Sequence of chain 3.A:
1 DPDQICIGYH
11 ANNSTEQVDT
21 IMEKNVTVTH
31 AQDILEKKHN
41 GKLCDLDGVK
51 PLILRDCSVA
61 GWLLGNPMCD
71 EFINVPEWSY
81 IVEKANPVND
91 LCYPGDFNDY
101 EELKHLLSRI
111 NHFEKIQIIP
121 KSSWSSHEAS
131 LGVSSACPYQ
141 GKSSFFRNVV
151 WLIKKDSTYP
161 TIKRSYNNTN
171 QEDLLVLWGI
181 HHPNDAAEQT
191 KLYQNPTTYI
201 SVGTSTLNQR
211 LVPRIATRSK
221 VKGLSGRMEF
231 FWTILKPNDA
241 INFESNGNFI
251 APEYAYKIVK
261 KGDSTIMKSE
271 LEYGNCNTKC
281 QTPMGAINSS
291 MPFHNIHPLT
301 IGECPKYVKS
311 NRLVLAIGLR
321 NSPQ

Binding-site contacts:
Ligand atom C7 contacts residue TRP151 of chain 3.A at 3.8 Å (hydrophobic).
Ligand atom O1 contacts residue LYS220 of chain 3.A at 3.9 Å.
Ligand atom O1A contacts residue SER134 of chain 3.A at 3.3 Å.
Ligand atom C4 contacts residue VAL133 of chain 3.A at 3.3 Å (hydrophobic).
Ligand atom O5 contacts residue LYS220 of chain 3.A at 3.8 Å.
Ligand atom O9 contacts residue GLU188 of chain 3.A at 3.0 Å (salt-bridge).
Ligand atom C5 contacts residue GLY223 of chain 3.A at 4.0 Å.
Ligand atom O6 contacts residue GLY223 of chain 3.A at 3.2 Å (h-bond).
Ligand atom O1B contacts residue SER134 of chain 3.A at 2.7 Å (h-bond).
Ligand atom C11 contacts residue LEU131 of chain 3.A at 3.1 Å (hydrophobic).
Ligand atom C8 contacts residue LYS220 of chain 3.A at 3.9 Å.
Ligand atom C9 contacts residue GLU188 of chain 3.A at 3.6 Å.
Ligand atom C11 contacts residue GLY132 of chain 3.A at 3.9 Å.
Ligand atom C1 contacts residue SER134 of chain 3.A at 3.5 Å.
Ligand atom O8 contacts residue TYR93 of chain 3.A at 3.0 Å (h-bond).
Ligand atom O1B contacts residue LEU224 of chain 3.A at 3.7 Å.
Ligand atom C9 contacts residue TRP151 of chain 3.A at 4.0 Å (hydrophobic).
Ligand atom C10 contacts residue LEU131 of chain 3.A at 3.9 Å (hydrophobic).
Ligand atom C6 contacts residue VAL133 of chain 3.A at 4.0 Å (hydrophobic).
Ligand atom O1A contacts residue SER135 of chain 3.A at 2.8 Å (h-bond).
Ligand atom C4 contacts residue SER135 of chain 3.A at 4.0 Å.
Ligand atom O9 contacts residue HIS181 of chain 3.A at 3.2 Å (h-bond).
Ligand atom C9 contacts residue LEU192 of chain 3.A at 4.0 Å (hydrophobic).
Ligand atom C9 contacts residue HIS181 of chain 3.A at 3.6 Å.
Ligand atom C8 contacts residue TYR93 of chain 3.A at 3.8 Å (hydrophobic).
Ligand atom O8 contacts residue TRP151 of chain 3.A at 3.9 Å.
Ligand atom C11 contacts residue TRP151 of chain 3.A at 3.9 Å (hydrophobic).
Ligand atom C5 contacts residue LEU224 of chain 3.A at 3.9 Å (hydrophobic).
Ligand atom O8 contacts residue LEU224 of chain 3.A at 3.8 Å.
Ligand atom C9 contacts residue TYR93 of chain 3.A at 3.4 Å (hydrophobic).
Ligand atom C1 contacts residue SER135 of chain 3.A at 3.7 Å.
Ligand atom O3 contacts residue GLY223 of chain 3.A at 3.9 Å.
Ligand atom O9 contacts residue TYR93 of chain 3.A at 2.9 Å (h-bond).
Ligand atom O4 contacts residue VAL133 of chain 3.A at 3.8 Å.
Ligand atom O10 contacts residue LEU192 of chain 3.A at 3.2 Å.
Ligand atom O7 contacts residue LEU192 of chain 3.A at 3.7 Å.
Ligand atom O1B contacts residue SER135 of chain 3.A at 4.0 Å.
Ligand atom C5 contacts residue VAL133 of chain 3.A at 3.7 Å (hydrophobic).
Ligand atom N5 contacts residue VAL133 of chain 3.A at 3.0 Å (h-bond).
Ligand atom C11 contacts residue ILE153 of chain 3.A at 3.9 Å (hydrophobic).

This protein binds this small molecule.
Small molecule (SMILES): CC(=O)N[C@@H]1[C@@H](O)[C@H](O[C@@H]2O[C@H](CO)[C@H](O)[C@H](O[C@]3(C(=O)O)C[C@H](O)[C@@H](NC(C)=O)[C@H]([C@H](O)[C@H](O)CO)O3)[C@H]2O)[C@@H](CO)O[C@H]1O